Sequence of chain 13.B:
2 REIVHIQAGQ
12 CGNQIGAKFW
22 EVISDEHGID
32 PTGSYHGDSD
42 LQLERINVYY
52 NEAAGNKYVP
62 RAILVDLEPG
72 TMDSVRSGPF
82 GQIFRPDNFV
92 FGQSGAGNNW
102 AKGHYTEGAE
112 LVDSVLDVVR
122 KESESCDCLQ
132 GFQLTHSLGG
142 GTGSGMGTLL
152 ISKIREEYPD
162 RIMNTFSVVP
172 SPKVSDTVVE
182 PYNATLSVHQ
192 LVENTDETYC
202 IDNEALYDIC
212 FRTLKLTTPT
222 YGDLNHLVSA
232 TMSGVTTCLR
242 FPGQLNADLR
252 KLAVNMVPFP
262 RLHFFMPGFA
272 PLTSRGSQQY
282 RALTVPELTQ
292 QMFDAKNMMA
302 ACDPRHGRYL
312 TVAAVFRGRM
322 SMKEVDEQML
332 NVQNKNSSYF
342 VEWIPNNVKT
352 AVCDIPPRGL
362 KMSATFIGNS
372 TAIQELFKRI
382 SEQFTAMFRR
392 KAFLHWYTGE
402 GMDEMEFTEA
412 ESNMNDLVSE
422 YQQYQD

Binding-site contacts:
Ligand atom O6 contacts residue ASN226 of chain 13.B at 3.1 Å (h-bond).
Ligand atom O6 contacts residue TYR222 of chain 13.B at 3.8 Å.
Ligand atom PG contacts residue MG1 of chain 13.F at 3.5 Å.
Ligand atom O1B contacts residue GLN11 of chain 13.B at 3.2 Å (h-bond).
Ligand atom N1 contacts residue TYR222 of chain 13.B at 3.2 Å.
Ligand atom O3' contacts residue GLU181 of chain 13.B at 3.3 Å (salt-bridge).
Ligand atom N2 contacts residue ASN226 of chain 13.B at 2.9 Å (h-bond).
Ligand atom C6 contacts residue GLN15 of chain 13.B at 3.6 Å.
Ligand atom O3G contacts residue MG1 of chain 13.F at 2.5 Å.
Ligand atom O1B contacts residue MG1 of chain 13.F at 2.4 Å.
Ligand atom O1B contacts residue GLY10 of chain 13.B at 3.7 Å.
Ligand atom C6 contacts residue ASN226 of chain 13.B at 3.3 Å.
Ligand atom O2B contacts residue THR143 of chain 13.B at 2.7 Å (h-bond).
Ligand atom O3B contacts residue GLY142 of chain 13.B at 3.5 Å (h-bond).
Ligand atom O1A contacts residue GLN11 of chain 13.B at 3.1 Å.
Ligand atom O2A contacts residue GLN11 of chain 13.B at 3.5 Å (h-bond).
Ligand atom O2A contacts residue CYS12 of chain 13.B at 3.3 Å (h-bond).
Ligand atom O2G contacts residue ASN99 of chain 13.B at 2.9 Å (h-bond).
Ligand atom C2 contacts residue ASN204 of chain 13.B at 3.4 Å.
Ligand atom PB contacts residue THR143 of chain 13.B at 3.3 Å.
Ligand atom O3B contacts residue THR143 of chain 13.B at 3.1 Å (h-bond).
Ligand atom O1G contacts residue THR143 of chain 13.B at 3.4 Å.
Ligand atom O3B contacts residue MG1 of chain 13.F at 3.8 Å.
Ligand atom C2 contacts residue ASN226 of chain 13.B at 3.6 Å.
Ligand atom O1G contacts residue ALA97 of chain 13.B at 3.0 Å (h-bond).
Ligand atom PB contacts residue MG1 of chain 13.F at 3.7 Å.
Ligand atom C6 contacts residue TYR222 of chain 13.B at 3.7 Å (hydrophobic).
Ligand atom O2B contacts residue GLY144 of chain 13.B at 2.7 Å (h-bond).
Ligand atom PB contacts residue GLY10 of chain 13.B at 3.9 Å.
Ligand atom O2B contacts residue GLY10 of chain 13.B at 3.2 Å.
Ligand atom O6 contacts residue GLN15 of chain 13.B at 2.5 Å (h-bond).
Ligand atom N3 contacts residue ASN204 of chain 13.B at 3.0 Å (h-bond).
Ligand atom PG contacts residue GLY142 of chain 13.B at 3.9 Å.
Ligand atom N2 contacts residue ASN204 of chain 13.B at 2.6 Å (h-bond).
Ligand atom C4' contacts residue SER138 of chain 13.B at 3.2 Å.
Ligand atom C2 contacts residue TYR222 of chain 13.B at 3.6 Å (hydrophobic).
Ligand atom N3 contacts residue VAL169 of chain 13.B at 3.8 Å.
Ligand atom O4' contacts residue SER138 of chain 13.B at 3.3 Å (h-bond).
Ligand atom N1 contacts residue ASN226 of chain 13.B at 2.7 Å (h-bond).
Ligand atom O2G contacts residue GLY142 of chain 13.B at 3.0 Å (h-bond).

This small molecule binds to this protein.
Small molecule (SMILES): Nc1nc2c(ncn2[C@@H]2O[C@H](CO[P](=O)(O)C[P](=O)(O)OP(=O)(O)O)[C@@H](O)[C@H]2O)c(=O)[nH]1